This small molecule binds to this protein.
Small molecule (SMILES): CC(=O)N[C@H]1[C@H](O[C@H]2[C@H](O)[C@@H](NC(C)=O)CO[C@@H]2CO)O[C@H](CO)[C@@H](O[C@@H]2O[C@H](CO[C@H]3O[C@H](CO)[C@@H](O)[C@H](O)[C@@H]3O[C@@H]3O[C@H](CO)[C@@H](O)[C@H](O)[C@H]3NC(C)=O)[C@@H](O)[C@H](O[C@H]3O[C@H](CO)[C@@H](O)[C@H](O)[C@@H]3O[C@@H]3O[C@H](CO)[C@@H](O)[C@H](O)[C@H]3NC(C)=O)[C@@H]2O)[C@@H]1O

Sequence of chain 1.B:
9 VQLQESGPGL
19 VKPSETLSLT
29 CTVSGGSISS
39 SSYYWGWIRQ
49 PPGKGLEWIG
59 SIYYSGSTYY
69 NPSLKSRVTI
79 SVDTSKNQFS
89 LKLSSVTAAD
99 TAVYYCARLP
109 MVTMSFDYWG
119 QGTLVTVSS

Sequence of chain 1.A:
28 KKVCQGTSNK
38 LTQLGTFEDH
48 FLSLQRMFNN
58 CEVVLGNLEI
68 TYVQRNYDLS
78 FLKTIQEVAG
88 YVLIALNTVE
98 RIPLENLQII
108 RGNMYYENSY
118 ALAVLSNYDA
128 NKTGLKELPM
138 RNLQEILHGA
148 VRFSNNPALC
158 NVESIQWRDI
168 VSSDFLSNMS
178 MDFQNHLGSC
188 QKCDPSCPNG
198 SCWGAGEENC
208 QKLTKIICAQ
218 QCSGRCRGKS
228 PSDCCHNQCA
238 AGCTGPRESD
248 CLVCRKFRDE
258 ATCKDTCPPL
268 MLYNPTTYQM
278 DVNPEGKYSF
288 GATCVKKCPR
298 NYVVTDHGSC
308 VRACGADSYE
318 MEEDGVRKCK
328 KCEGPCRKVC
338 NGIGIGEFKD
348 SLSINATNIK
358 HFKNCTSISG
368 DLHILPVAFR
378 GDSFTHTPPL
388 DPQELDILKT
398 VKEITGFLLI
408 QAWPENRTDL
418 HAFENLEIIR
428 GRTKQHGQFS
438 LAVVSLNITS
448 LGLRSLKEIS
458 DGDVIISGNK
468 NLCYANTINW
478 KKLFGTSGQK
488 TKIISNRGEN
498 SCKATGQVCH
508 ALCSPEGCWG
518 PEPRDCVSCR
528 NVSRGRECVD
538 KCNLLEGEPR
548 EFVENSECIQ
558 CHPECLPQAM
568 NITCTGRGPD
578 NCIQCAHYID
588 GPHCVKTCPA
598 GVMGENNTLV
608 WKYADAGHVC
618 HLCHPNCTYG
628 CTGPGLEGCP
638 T

Binding-site contacts:
Ligand atom N2 contacts residue ASN352 of chain 1.A at 2.7 Å (h-bond).
Ligand atom O2 contacts residue ASP347 of chain 1.A at 3.2 Å (salt-bridge).
Ligand atom O7 contacts residue LEU349 of chain 1.A at 3.2 Å (h-bond).
Ligand atom C8 contacts residue SER83 of chain 1.B at 3.6 Å.
Ligand atom N2 contacts residue THR384 of chain 1.A at 3.6 Å.
Ligand atom C3 contacts residue THR82 of chain 1.B at 3.7 Å.
Ligand atom C8 contacts residue THR382 of chain 1.A at 3.4 Å.
Ligand atom C6 contacts residue ASP347 of chain 1.A at 3.4 Å.
Ligand atom O6 contacts residue ASN355 of chain 1.A at 3.6 Å.
Ligand atom C5 contacts residue ASP347 of chain 1.A at 3.4 Å.
Ligand atom C2 contacts residue THR82 of chain 1.B at 3.8 Å.
Ligand atom O7 contacts residue ASN352 of chain 1.A at 3.6 Å (h-bond).
Ligand atom O4 contacts residue ASP81 of chain 1.B at 2.8 Å (salt-bridge).
Ligand atom C5 contacts residue ASN352 of chain 1.A at 3.6 Å.
Ligand atom C2 contacts residue ASN352 of chain 1.A at 2.5 Å.
Ligand atom C6 contacts residue ASP347 of chain 1.A at 3.5 Å.
Ligand atom O4 contacts residue THR82 of chain 1.B at 3.6 Å (h-bond).
Ligand atom C1 contacts residue ASN352 of chain 1.A at 1.5 Å.
Ligand atom O6 contacts residue SER348 of chain 1.A at 2.6 Å (h-bond).
Ligand atom C1 contacts residue ASN355 of chain 1.A at 3.6 Å.
Ligand atom O7 contacts residue SER350 of chain 1.A at 3.4 Å (h-bond).
Ligand atom O6 contacts residue ASP347 of chain 1.A at 3.4 Å (salt-bridge).
Ligand atom O3 contacts residue THR382 of chain 1.A at 3.5 Å.
Ligand atom C6 contacts residue ASN355 of chain 1.A at 3.5 Å.
Ligand atom N2 contacts residue THR82 of chain 1.B at 3.2 Å (h-bond).
Ligand atom O4 contacts residue VAL80 of chain 1.B at 3.4 Å (h-bond).
Ligand atom C5 contacts residue ASN355 of chain 1.A at 3.7 Å.
Ligand atom O3 contacts residue ZN1 of chain 1.AA at 2.5 Å.
Ligand atom O3 contacts residue THR82 of chain 1.B at 3.4 Å (h-bond).
Ligand atom O5 contacts residue ASN352 of chain 1.A at 2.4 Å (h-bond).
Ligand atom C1 contacts residue THR384 of chain 1.A at 3.6 Å.
Ligand atom C4 contacts residue THR82 of chain 1.B at 3.4 Å.
Ligand atom C2 contacts residue ASP347 of chain 1.A at 3.6 Å.
Ligand atom C8 contacts residue ASP379 of chain 1.A at 3.3 Å.
Ligand atom C3 contacts residue ASN352 of chain 1.A at 3.8 Å.
Ligand atom N2 contacts residue THR382 of chain 1.A at 3.3 Å (h-bond).
Ligand atom O3 contacts residue SER83 of chain 1.B at 3.6 Å.
Ligand atom C4 contacts residue SER348 of chain 1.A at 3.8 Å.
Ligand atom C7 contacts residue ASN352 of chain 1.A at 3.3 Å.
Ligand atom O5 contacts residue ASN355 of chain 1.A at 2.7 Å (h-bond).